A small-molecule ligand and the protein it binds are described below.
Small molecule (SMILES): CC(=O)N[C@H]1[C@H](O[C@H]2[C@H](O)[C@@H](NC(C)=O)CO[C@@H]2CO)O[C@H](CO)[C@@H](O[C@@H]2O[C@H](CO[C@H]3O[C@H](CO)[C@@H](O)[C@H](O)[C@@H]3O)[C@@H](O)[C@H](O[C@H]3O[C@H](CO)[C@@H](O)[C@H](O)[C@@H]3O)[C@@H]2O)[C@@H]1O

Binding-site contacts:
Ligand atom O6 contacts residue ILE130 of chain 1.O at 3.7 Å.
Ligand atom C4 contacts residue ASN162 of chain 1.O at 4.3 Å.
Ligand atom C3 contacts residue ASN162 of chain 1.O at 3.7 Å.
Ligand atom N2 contacts residue ASN162 of chain 1.O at 2.6 Å (h-bond).
Ligand atom O7 contacts residue PHE211 of chain 1.O at 3.2 Å.
Ligand atom C1 contacts residue ASN162 of chain 1.O at 1.4 Å.
Ligand atom C7 contacts residue PHE211 of chain 1.O at 3.6 Å (hydrophobic).
Ligand atom O5 contacts residue ASN162 of chain 1.O at 2.4 Å (h-bond).
Ligand atom C7 contacts residue ASN162 of chain 1.O at 3.3 Å.
Ligand atom C2 contacts residue ASN162 of chain 1.O at 2.4 Å.
Ligand atom C5 contacts residue ASN162 of chain 1.O at 3.7 Å.
Ligand atom C8 contacts residue PHE211 of chain 1.O at 4.3 Å (hydrophobic).
Ligand atom C6 contacts residue ASN162 of chain 1.O at 4.2 Å.
Ligand atom O7 contacts residue ASN162 of chain 1.O at 3.1 Å (h-bond).
Ligand atom N2 contacts residue PHE211 of chain 1.O at 3.6 Å.

Sequence of chain 1.O:
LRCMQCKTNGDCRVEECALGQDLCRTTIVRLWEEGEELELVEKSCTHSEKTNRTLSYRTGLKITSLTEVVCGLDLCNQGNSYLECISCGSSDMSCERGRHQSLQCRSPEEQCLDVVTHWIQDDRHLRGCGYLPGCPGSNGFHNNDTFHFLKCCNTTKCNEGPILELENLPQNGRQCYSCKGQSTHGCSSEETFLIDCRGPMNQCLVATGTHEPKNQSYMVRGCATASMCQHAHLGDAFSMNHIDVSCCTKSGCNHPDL